The small molecule below binds the protein below.
Small molecule (SMILES): CC(=O)N[C@H]1[C@H](O[C@H]2[C@H](O)[C@@H](NC(C)=O)CO[C@@H]2CO)O[C@H](CO)[C@@H](O)[C@@H]1O

Sequence of chain 1.D:
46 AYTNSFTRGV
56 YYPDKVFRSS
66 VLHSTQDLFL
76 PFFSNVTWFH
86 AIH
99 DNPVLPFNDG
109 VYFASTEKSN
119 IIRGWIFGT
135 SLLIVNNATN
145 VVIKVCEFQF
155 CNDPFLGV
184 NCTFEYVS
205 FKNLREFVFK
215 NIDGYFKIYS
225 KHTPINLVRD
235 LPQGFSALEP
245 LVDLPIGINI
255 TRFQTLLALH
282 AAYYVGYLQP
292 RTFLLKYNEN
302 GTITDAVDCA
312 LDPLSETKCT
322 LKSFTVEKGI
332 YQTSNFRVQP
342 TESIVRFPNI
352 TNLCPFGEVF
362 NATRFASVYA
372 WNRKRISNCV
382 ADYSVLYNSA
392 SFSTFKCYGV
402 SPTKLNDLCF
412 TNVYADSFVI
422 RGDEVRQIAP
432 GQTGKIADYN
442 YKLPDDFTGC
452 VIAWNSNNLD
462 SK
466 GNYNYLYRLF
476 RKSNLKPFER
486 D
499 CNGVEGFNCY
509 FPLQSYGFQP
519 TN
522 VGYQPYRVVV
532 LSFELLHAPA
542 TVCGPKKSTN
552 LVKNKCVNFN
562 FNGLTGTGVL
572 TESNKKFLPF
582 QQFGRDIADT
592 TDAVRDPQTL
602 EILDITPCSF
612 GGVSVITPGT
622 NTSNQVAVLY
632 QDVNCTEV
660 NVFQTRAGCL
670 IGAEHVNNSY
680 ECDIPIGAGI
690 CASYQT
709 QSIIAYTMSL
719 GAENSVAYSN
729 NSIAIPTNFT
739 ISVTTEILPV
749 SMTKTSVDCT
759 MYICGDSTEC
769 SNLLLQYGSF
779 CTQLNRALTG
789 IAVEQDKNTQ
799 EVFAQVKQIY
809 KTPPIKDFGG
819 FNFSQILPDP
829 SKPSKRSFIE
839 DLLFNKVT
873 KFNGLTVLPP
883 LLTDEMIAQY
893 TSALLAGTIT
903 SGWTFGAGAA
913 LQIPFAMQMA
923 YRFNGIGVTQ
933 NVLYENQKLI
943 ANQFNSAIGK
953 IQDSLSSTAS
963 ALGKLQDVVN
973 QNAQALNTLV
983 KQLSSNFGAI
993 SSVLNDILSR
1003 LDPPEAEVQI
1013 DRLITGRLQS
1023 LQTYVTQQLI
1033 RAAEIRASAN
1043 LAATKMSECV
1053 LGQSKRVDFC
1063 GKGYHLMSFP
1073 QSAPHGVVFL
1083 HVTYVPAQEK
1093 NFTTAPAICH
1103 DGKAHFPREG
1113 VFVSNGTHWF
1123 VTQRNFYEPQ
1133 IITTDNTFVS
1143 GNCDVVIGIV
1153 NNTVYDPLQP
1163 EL

Binding-site contacts:
Ligand atom O5 contacts residue SER822 of chain 1.D at 3.9 Å.
Ligand atom C8 contacts residue ASN820 of chain 1.D at 4.4 Å.
Ligand atom N2 contacts residue ASN820 of chain 1.D at 3.0 Å (h-bond).
Ligand atom C2 contacts residue ASN820 of chain 1.D at 2.5 Å.
Ligand atom C5 contacts residue ASN820 of chain 1.D at 3.8 Å.
Ligand atom C5 contacts residue SER822 of chain 1.D at 4.1 Å.
Ligand atom O6 contacts residue GLN823 of chain 1.D at 3.4 Å (h-bond).
Ligand atom C3 contacts residue ASN820 of chain 1.D at 3.9 Å.
Ligand atom C1 contacts residue SER822 of chain 1.D at 3.5 Å.
Ligand atom C7 contacts residue ASN820 of chain 1.D at 3.2 Å.
Ligand atom C6 contacts residue GLN823 of chain 1.D at 4.3 Å.
Ligand atom C5 contacts residue GLN823 of chain 1.D at 4.2 Å.
Ligand atom O5 contacts residue ASN820 of chain 1.D at 2.4 Å (h-bond).
Ligand atom O7 contacts residue ASN820 of chain 1.D at 3.1 Å (h-bond).
Ligand atom C4 contacts residue ASN820 of chain 1.D at 4.3 Å.
Ligand atom C1 contacts residue ASN820 of chain 1.D at 1.5 Å.